Sequence of chain 1.B:
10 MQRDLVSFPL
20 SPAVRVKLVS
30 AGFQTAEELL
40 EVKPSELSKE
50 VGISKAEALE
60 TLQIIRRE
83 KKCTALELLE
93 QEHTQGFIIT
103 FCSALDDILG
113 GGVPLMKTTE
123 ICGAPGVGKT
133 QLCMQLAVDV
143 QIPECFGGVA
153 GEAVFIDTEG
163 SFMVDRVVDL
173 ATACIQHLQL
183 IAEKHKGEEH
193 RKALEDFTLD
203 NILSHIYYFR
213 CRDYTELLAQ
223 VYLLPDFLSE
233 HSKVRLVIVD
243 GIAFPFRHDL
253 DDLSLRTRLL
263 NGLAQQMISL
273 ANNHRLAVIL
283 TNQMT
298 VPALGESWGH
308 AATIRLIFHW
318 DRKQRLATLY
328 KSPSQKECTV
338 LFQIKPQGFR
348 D

Sequence of chain 1.C:
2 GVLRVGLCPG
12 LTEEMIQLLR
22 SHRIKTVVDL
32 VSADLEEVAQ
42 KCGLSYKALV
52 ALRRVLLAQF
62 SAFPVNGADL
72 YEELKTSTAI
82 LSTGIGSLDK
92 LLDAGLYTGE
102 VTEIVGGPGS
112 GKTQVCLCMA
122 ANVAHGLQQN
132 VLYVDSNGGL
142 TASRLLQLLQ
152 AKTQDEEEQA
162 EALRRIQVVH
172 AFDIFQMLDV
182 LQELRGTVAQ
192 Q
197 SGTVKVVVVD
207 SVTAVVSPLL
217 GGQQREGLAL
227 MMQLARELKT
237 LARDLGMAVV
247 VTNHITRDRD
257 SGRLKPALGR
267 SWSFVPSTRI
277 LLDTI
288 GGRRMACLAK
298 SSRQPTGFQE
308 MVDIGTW

A protein and the small-molecule ligand that binds it are described below.
Small molecule (SMILES): Nc1ncnc2c1ncn2[C@@H]1O[C@H](CO[P](=O)(O)O[P](=O)(O)NP(=O)(O)O)[C@@H](O)[C@H]1O

Binding-site contacts:
Ligand atom N6 contacts residue ARG145 of chain 1.C at 3.2 Å.
Ligand atom O3G contacts residue MG1 of chain 1.G at 2.0 Å.
Ligand atom N7 contacts residue SER331 of chain 1.B at 3.4 Å.
Ligand atom O1G contacts residue HIS307 of chain 1.B at 3.4 Å.
Ligand atom O1G contacts residue LYS328 of chain 1.B at 2.7 Å (salt-bridge).
Ligand atom O1B contacts residue GLY108 of chain 1.C at 3.2 Å (h-bond).
Ligand atom O1B contacts residue GLY112 of chain 1.C at 3.5 Å (h-bond).
Ligand atom O1B contacts residue SER111 of chain 1.C at 3.1 Å (h-bond).
Ligand atom N7 contacts residue GLN115 of chain 1.C at 3.2 Å (h-bond).
Ligand atom C8 contacts residue SER329 of chain 1.B at 3.0 Å.
Ligand atom O2' contacts residue GLU334 of chain 1.B at 3.2 Å.
Ligand atom O1A contacts residue LYS113 of chain 1.C at 3.3 Å (salt-bridge).
Ligand atom O1A contacts residue THR114 of chain 1.C at 2.9 Å (h-bond).
Ligand atom C8 contacts residue GLN115 of chain 1.C at 3.2 Å.
Ligand atom O1B contacts residue LYS113 of chain 1.C at 2.3 Å (salt-bridge).
Ligand atom N6 contacts residue SER331 of chain 1.B at 3.4 Å (h-bond).
Ligand atom O1A contacts residue GLY112 of chain 1.C at 3.2 Å.
Ligand atom O2B contacts residue MG1 of chain 1.G at 2.5 Å.
Ligand atom N3B contacts residue GLY110 of chain 1.C at 3.1 Å (h-bond).
Ligand atom O3' contacts residue GLU334 of chain 1.B at 3.0 Å (salt-bridge).
Ligand atom O2B contacts residue THR114 of chain 1.C at 2.6 Å (h-bond).
Ligand atom N3B contacts residue LYS328 of chain 1.B at 3.4 Å.
Ligand atom O2G contacts residue MG1 of chain 1.G at 2.2 Å.
Ligand atom N3B contacts residue MG1 of chain 1.G at 3.5 Å.
Ligand atom PG contacts residue MG1 of chain 1.G at 2.5 Å.
Ligand atom O2G contacts residue LYS113 of chain 1.C at 3.0 Å (salt-bridge).
Ligand atom N3 contacts residue ILE311 of chain 1.C at 3.3 Å.
Ligand atom C3' contacts residue SER329 of chain 1.B at 3.3 Å.
Ligand atom N7 contacts residue GLN332 of chain 1.B at 3.5 Å (h-bond).
Ligand atom O3A contacts residue SER111 of chain 1.C at 3.4 Å (h-bond).
Ligand atom N6 contacts residue GLN148 of chain 1.C at 3.3 Å (h-bond).
Ligand atom O3A contacts residue GLY110 of chain 1.C at 3.4 Å.
Ligand atom O1A contacts residue GLN115 of chain 1.C at 2.5 Å (h-bond).
Ligand atom N7 contacts residue ARG145 of chain 1.C at 3.2 Å (salt-bridge).
Ligand atom PG contacts residue LYS328 of chain 1.B at 3.4 Å.
Ligand atom O3G contacts residue LYS328 of chain 1.B at 3.3 Å.
Ligand atom O3G contacts residue ASN138 of chain 1.C at 3.3 Å (h-bond).
Ligand atom O3A contacts residue GLY112 of chain 1.C at 2.9 Å (h-bond).
Ligand atom O2B contacts residue LYS113 of chain 1.C at 3.4 Å (salt-bridge).
Ligand atom O5' contacts residue GLN115 of chain 1.C at 3.3 Å.